A protein and the small-molecule ligand that binds it are described below.
Small molecule (SMILES): CC(=O)N[C@@H]1[C@@H](O)[C@H](O)[C@@H](CO)O[C@H]1O

Binding-site contacts:
Ligand atom C5 contacts residue ASN144 of chain 2.G at 3.7 Å.
Ligand atom N2 contacts residue ASN144 of chain 2.G at 2.8 Å (h-bond).
Ligand atom C1 contacts residue ASN144 of chain 2.G at 1.4 Å.
Ligand atom C7 contacts residue ASN144 of chain 2.G at 3.1 Å.
Ligand atom C4 contacts residue ASN144 of chain 2.G at 4.1 Å.
Ligand atom C8 contacts residue ASN144 of chain 2.G at 4.3 Å.
Ligand atom O7 contacts residue ASN144 of chain 2.G at 3.0 Å (h-bond).
Ligand atom C3 contacts residue ASN144 of chain 2.G at 3.7 Å.
Ligand atom C2 contacts residue ASN144 of chain 2.G at 2.3 Å.
Ligand atom O5 contacts residue ASN144 of chain 2.G at 2.4 Å (h-bond).

Sequence of chain 2.G:
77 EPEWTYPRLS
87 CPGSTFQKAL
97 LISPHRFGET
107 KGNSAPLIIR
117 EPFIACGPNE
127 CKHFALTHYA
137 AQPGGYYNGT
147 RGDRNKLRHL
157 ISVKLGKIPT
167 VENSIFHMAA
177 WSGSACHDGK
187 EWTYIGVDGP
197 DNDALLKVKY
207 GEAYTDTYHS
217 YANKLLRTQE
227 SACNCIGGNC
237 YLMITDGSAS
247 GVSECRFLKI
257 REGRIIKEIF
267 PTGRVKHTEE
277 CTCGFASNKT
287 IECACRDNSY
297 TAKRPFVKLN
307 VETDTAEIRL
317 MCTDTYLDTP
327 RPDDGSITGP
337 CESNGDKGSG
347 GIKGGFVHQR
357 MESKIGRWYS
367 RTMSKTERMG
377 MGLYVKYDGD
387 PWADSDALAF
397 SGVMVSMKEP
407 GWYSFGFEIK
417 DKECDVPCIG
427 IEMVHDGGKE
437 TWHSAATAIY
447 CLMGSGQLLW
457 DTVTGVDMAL